Sequence of chain 1.A:
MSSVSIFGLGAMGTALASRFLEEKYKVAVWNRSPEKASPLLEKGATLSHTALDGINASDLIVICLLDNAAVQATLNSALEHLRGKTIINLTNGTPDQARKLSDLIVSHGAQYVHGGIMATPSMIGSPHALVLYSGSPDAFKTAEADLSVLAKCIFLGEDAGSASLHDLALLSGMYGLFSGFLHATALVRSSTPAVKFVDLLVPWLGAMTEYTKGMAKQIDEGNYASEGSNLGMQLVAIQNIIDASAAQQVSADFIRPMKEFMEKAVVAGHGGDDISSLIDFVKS

The protein below binds the small molecule below.
Small molecule (SMILES): CNC1CCCCC1

Binding-site contacts:
Ligand atom C06 contacts residue MET194 of chain 2.A at 3.7 Å (hydrophobic).
Ligand atom C03 contacts residue MET253 of chain 1.A at 4.4 Å (hydrophobic).
Ligand atom C08 contacts residue MET194 of chain 2.A at 3.9 Å (hydrophobic).
Ligand atom C06 contacts residue TRP224 of chain 1.A at 4.4 Å (hydrophobic).
Ligand atom C05 contacts residue MET194 of chain 2.A at 4.5 Å (hydrophobic).
Ligand atom C07 contacts residue NDP1 of chain 2.B at 4.4 Å.
Ligand atom C08 contacts residue SER249 of chain 1.A at 4.2 Å.
Ligand atom C07 contacts residue SER249 of chain 1.A at 3.7 Å.
Ligand atom C04 contacts residue MET194 of chain 2.A at 4.4 Å (hydrophobic).
Ligand atom C05 contacts residue ALA139 of chain 2.A at 4.0 Å (hydrophobic).
Ligand atom C04 contacts residue NDP1 of chain 2.B at 3.8 Å.
Ligand atom C07 contacts residue THR140 of chain 2.A at 4.4 Å.
Ligand atom N02 contacts residue LEU191 of chain 2.A at 4.5 Å.
Ligand atom C04 contacts residue LEU191 of chain 2.A at 3.7 Å (hydrophobic).
Ligand atom C07 contacts residue MET194 of chain 2.A at 4.2 Å (hydrophobic).
Ligand atom N02 contacts residue TYR195 of chain 2.A at 3.7 Å.
Ligand atom C01 contacts residue ALA257 of chain 1.A at 4.1 Å (hydrophobic).
Ligand atom C01 contacts residue NDP1 of chain 2.B at 3.8 Å.
Ligand atom C05 contacts residue TRP224 of chain 1.A at 4.2 Å (hydrophobic).
Ligand atom C06 contacts residue THR140 of chain 2.A at 4.2 Å.
Ligand atom C01 contacts residue LEU191 of chain 2.A at 4.0 Å (hydrophobic).
Ligand atom C05 contacts residue NDP1 of chain 2.B at 3.9 Å.
Ligand atom N02 contacts residue MET253 of chain 1.A at 3.9 Å.
Ligand atom C08 contacts residue TYR195 of chain 2.A at 4.2 Å (hydrophobic).
Ligand atom C08 contacts residue GLN254 of chain 1.A at 4.0 Å.
Ligand atom C03 contacts residue NDP1 of chain 2.B at 4.0 Å.
Ligand atom N02 contacts residue GLN254 of chain 1.A at 4.0 Å.
Ligand atom C06 contacts residue MET228 of chain 1.A at 3.9 Å (hydrophobic).
Ligand atom C01 contacts residue MET253 of chain 1.A at 3.8 Å (hydrophobic).

Sequence of chain 2.A:
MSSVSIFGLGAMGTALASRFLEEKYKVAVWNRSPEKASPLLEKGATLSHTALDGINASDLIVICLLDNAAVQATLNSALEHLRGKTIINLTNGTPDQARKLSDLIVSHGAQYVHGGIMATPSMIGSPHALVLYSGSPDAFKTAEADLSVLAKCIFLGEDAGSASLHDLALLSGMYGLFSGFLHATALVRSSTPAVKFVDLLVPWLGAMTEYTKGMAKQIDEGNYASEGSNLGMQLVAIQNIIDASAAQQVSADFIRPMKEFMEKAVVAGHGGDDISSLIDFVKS